Sequence of chain 1.A:
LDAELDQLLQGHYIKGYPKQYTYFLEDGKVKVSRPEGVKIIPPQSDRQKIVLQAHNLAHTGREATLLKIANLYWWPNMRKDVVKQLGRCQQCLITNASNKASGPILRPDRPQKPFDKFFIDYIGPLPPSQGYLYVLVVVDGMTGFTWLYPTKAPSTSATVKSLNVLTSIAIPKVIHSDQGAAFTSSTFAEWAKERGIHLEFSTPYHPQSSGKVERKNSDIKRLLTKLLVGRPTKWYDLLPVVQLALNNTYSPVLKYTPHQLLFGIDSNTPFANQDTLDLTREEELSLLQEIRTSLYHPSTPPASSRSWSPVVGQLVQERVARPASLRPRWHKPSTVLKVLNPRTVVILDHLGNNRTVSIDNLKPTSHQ

A small-molecule ligand and the protein it binds are described below.
Small molecule (SMILES): O=C(NCc1ccc(F)cc1)c1c(O)n(O)c(=O)c2ccccc12

Binding-site contacts:
Ligand atom C6 contacts residue PRO217 of chain 1.A at 3.8 Å (hydrophobic).
Ligand atom C10 contacts residue GLU224 of chain 1.A at 3.6 Å.
Ligand atom C13 contacts residue GLU224 of chain 1.A at 3.4 Å.
Ligand atom C13 contacts residue MG1 of chain 1.H at 4.0 Å.
Ligand atom O16 contacts residue MG1 of chain 1.H at 1.8 Å.
Ligand atom C13 contacts residue ASP131 of chain 1.A at 4.0 Å.
Ligand atom N15 contacts residue ASP188 of chain 1.A at 4.2 Å.
Ligand atom C5 contacts residue PRO217 of chain 1.A at 3.7 Å (hydrophobic).
Ligand atom F9 contacts residue GLN218 of chain 1.A at 3.3 Å.
Ligand atom N15 contacts residue MG1 of chain 1.I at 2.7 Å.
Ligand atom C21 contacts residue ARG332 of chain 1.A at 4.2 Å.
Ligand atom O16 contacts residue GLU224 of chain 1.A at 3.1 Å (salt-bridge).
Ligand atom O14 contacts residue MG1 of chain 1.I at 1.7 Å.
Ligand atom C12 contacts residue MG1 of chain 1.I at 3.9 Å.
Ligand atom C10 contacts residue PRO217 of chain 1.A at 3.6 Å (hydrophobic).
Ligand atom N15 contacts residue ASP131 of chain 1.A at 3.5 Å (salt-bridge).
Ligand atom O14 contacts residue ASP131 of chain 1.A at 3.4 Å (salt-bridge).
Ligand atom C17 contacts residue MG1 of chain 1.I at 4.1 Å.
Ligand atom C2 contacts residue PRO217 of chain 1.A at 3.9 Å (hydrophobic).
Ligand atom C8 contacts residue PRO217 of chain 1.A at 3.8 Å (hydrophobic).
Ligand atom O16 contacts residue MG1 of chain 1.I at 2.2 Å.
Ligand atom O1 contacts residue PRO217 of chain 1.A at 4.1 Å.
Ligand atom O14 contacts residue GLU224 of chain 1.A at 2.6 Å (salt-bridge).
Ligand atom N3 contacts residue MG1 of chain 1.I at 4.1 Å.
Ligand atom C7 contacts residue PRO217 of chain 1.A at 3.9 Å (hydrophobic).
Ligand atom N15 contacts residue GLU224 of chain 1.A at 3.5 Å (salt-bridge).
Ligand atom O16 contacts residue ASP131 of chain 1.A at 2.3 Å (salt-bridge).
Ligand atom C11 contacts residue PRO217 of chain 1.A at 3.6 Å (hydrophobic).
Ligand atom O18 contacts residue ASP188 of chain 1.A at 3.0 Å (salt-bridge).
Ligand atom C11 contacts residue GLU224 of chain 1.A at 3.5 Å.
Ligand atom C17 contacts residue ASP188 of chain 1.A at 4.0 Å.
Ligand atom O16 contacts residue TYR132 of chain 1.A at 4.0 Å.
Ligand atom N3 contacts residue PRO217 of chain 1.A at 4.0 Å.
Ligand atom C17 contacts residue MG1 of chain 1.H at 2.7 Å.
Ligand atom N15 contacts residue MG1 of chain 1.H at 2.7 Å.
Ligand atom C13 contacts residue MG1 of chain 1.I at 2.5 Å.
Ligand atom O16 contacts residue ASP188 of chain 1.A at 3.2 Å (salt-bridge).
Ligand atom O18 contacts residue ASP131 of chain 1.A at 4.0 Å.
Ligand atom C8 contacts residue GLN218 of chain 1.A at 3.8 Å.
Ligand atom O18 contacts residue MG1 of chain 1.H at 2.2 Å.